A small-molecule ligand and the protein it binds are described below.
Small molecule (SMILES): CC(=O)N[C@H]1[C@H](O[C@H]2[C@H](O)[C@@H](NC(C)=O)CO[C@@H]2CO)O[C@H](CO)[C@@H](O[C@@H]2O[C@H](CO)[C@@H](O)[C@H](O)[C@@H]2O)[C@@H]1O

Sequence of chain 1.F:
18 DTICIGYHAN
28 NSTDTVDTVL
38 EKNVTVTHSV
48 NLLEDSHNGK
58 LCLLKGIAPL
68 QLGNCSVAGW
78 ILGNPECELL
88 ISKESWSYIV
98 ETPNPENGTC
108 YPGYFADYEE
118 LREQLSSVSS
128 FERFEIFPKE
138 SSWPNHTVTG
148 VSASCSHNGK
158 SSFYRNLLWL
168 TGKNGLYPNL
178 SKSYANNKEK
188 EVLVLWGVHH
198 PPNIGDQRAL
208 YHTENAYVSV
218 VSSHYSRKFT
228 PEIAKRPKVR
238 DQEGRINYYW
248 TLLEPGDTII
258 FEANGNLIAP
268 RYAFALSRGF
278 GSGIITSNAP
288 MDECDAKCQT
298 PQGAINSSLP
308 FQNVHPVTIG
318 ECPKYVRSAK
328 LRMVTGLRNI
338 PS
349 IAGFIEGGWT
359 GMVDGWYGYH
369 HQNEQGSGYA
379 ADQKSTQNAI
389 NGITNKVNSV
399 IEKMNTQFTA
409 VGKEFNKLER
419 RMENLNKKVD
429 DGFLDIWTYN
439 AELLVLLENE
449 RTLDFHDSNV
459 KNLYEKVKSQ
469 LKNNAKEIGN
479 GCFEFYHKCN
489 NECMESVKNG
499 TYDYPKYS

Binding-site contacts:
Ligand atom C1 contacts residue GLU103 of chain 1.F at 4.2 Å.
Ligand atom C8 contacts residue SER153 of chain 1.F at 4.2 Å.
Ligand atom C8 contacts residue ARG237 of chain 1.F at 4.1 Å.
Ligand atom N2 contacts residue ARG237 of chain 1.F at 4.2 Å.
Ligand atom C4 contacts residue ASN104 of chain 1.F at 4.2 Å.
Ligand atom C5 contacts residue ASN104 of chain 1.F at 3.6 Å.
Ligand atom C2 contacts residue ARG237 of chain 1.F at 4.3 Å.
Ligand atom O7 contacts residue ASN81 of chain 1.F at 4.0 Å.
Ligand atom C7 contacts residue ASN81 of chain 1.F at 4.0 Å.
Ligand atom N2 contacts residue GLU83 of chain 1.F at 3.9 Å.
Ligand atom O7 contacts residue GLU103 of chain 1.F at 4.5 Å.
Ligand atom N2 contacts residue ASN104 of chain 1.F at 2.9 Å (h-bond).
Ligand atom C6 contacts residue ARG237 of chain 1.F at 4.4 Å.
Ligand atom C7 contacts residue CYS107 of chain 1.F at 4.3 Å (hydrophobic).
Ligand atom O6 contacts residue ASN71 of chain 1.F at 3.8 Å.
Ligand atom C8 contacts residue CYS107 of chain 1.F at 3.8 Å (hydrophobic).
Ligand atom C7 contacts residue ARG237 of chain 1.F at 3.8 Å.
Ligand atom C8 contacts residue GLU83 of chain 1.F at 3.8 Å.
Ligand atom C1 contacts residue ASN104 of chain 1.F at 1.4 Å.
Ligand atom O5 contacts residue GLU103 of chain 1.F at 3.7 Å.
Ligand atom C3 contacts residue ASN104 of chain 1.F at 3.8 Å.
Ligand atom C8 contacts residue ASN104 of chain 1.F at 4.4 Å.
Ligand atom C8 contacts residue ASN81 of chain 1.F at 3.4 Å.
Ligand atom C1 contacts residue GLU83 of chain 1.F at 4.2 Å.
Ligand atom C7 contacts residue GLU83 of chain 1.F at 4.1 Å.
Ligand atom O7 contacts residue ARG237 of chain 1.F at 3.8 Å.
Ligand atom C7 contacts residue ASN104 of chain 1.F at 3.1 Å.
Ligand atom O3 contacts residue ARG237 of chain 1.F at 3.9 Å.
Ligand atom C8 contacts residue SER151 of chain 1.F at 4.3 Å.
Ligand atom C2 contacts residue ASN104 of chain 1.F at 2.5 Å.
Ligand atom O6 contacts residue GLU103 of chain 1.F at 3.4 Å.
Ligand atom O5 contacts residue ASN104 of chain 1.F at 2.3 Å (h-bond).
Ligand atom O7 contacts residue ASN104 of chain 1.F at 2.9 Å (h-bond).
Ligand atom C5 contacts residue GLU103 of chain 1.F at 4.5 Å.
Ligand atom C8 contacts residue CYS152 of chain 1.F at 4.4 Å (hydrophobic).
Ligand atom C6 contacts residue GLU103 of chain 1.F at 3.9 Å.
Ligand atom O7 contacts residue CYS107 of chain 1.F at 4.1 Å.